Sequence of chain 1.B:
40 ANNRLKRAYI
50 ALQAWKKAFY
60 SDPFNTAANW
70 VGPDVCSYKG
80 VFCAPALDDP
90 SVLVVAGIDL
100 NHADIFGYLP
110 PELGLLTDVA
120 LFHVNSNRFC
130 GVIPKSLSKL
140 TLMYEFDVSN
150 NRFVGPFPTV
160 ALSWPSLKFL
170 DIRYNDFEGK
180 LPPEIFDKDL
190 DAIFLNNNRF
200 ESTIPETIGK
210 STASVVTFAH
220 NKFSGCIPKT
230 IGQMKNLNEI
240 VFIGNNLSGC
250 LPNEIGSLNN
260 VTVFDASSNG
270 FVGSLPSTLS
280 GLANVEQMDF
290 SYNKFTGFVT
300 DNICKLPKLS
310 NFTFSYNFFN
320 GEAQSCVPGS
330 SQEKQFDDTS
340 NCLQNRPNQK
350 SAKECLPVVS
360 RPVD

Binding-site contacts:
Ligand atom O5 contacts residue THR312 of chain 1.B at 3.6 Å (h-bond).
Ligand atom C8 contacts residue GLN334 of chain 1.B at 4.3 Å.
Ligand atom C5 contacts residue THR312 of chain 1.B at 4.0 Å.
Ligand atom O5 contacts residue ASN310 of chain 1.B at 2.3 Å (h-bond).
Ligand atom O6 contacts residue ASP288 of chain 1.B at 3.3 Å (salt-bridge).
Ligand atom C1 contacts residue ASN310 of chain 1.B at 1.4 Å.
Ligand atom O6 contacts residue ASN310 of chain 1.B at 4.4 Å.
Ligand atom C8 contacts residue ASN310 of chain 1.B at 4.5 Å.
Ligand atom C2 contacts residue ASN310 of chain 1.B at 2.5 Å.
Ligand atom C4 contacts residue ASN310 of chain 1.B at 4.2 Å.
Ligand atom C6 contacts residue ASP288 of chain 1.B at 3.5 Å.
Ligand atom C3 contacts residue ASN310 of chain 1.B at 3.8 Å.
Ligand atom N2 contacts residue ASN310 of chain 1.B at 3.0 Å (h-bond).
Ligand atom C6 contacts residue THR312 of chain 1.B at 4.1 Å.
Ligand atom O7 contacts residue ASN310 of chain 1.B at 3.1 Å (h-bond).
Ligand atom O6 contacts residue ASP264 of chain 1.B at 4.3 Å.
Ligand atom O7 contacts residue GLN286 of chain 1.B at 3.7 Å.
Ligand atom C7 contacts residue ASN310 of chain 1.B at 3.2 Å.
Ligand atom C8 contacts residue ASP336 of chain 1.B at 3.4 Å.
Ligand atom C8 contacts residue THR312 of chain 1.B at 4.2 Å.
Ligand atom O6 contacts residue TYR9 of chain 1.D at 4.2 Å.
Ligand atom C5 contacts residue ASN310 of chain 1.B at 3.7 Å.
Ligand atom C1 contacts residue THR312 of chain 1.B at 4.2 Å.

Sequence of chain 1.D:
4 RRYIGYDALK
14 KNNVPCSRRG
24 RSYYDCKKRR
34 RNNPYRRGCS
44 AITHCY

The small molecule below binds the protein below.
Small molecule (SMILES): CC(=O)N[C@@H]1[C@@H](O[C@H]2[C@H](O)[C@@H](NC(C)=O)CO[C@@H]2CO)[C@H](O)[C@@H](CO)O[C@H]1O